This protein binds this small molecule.
Small molecule (SMILES): NC(=O)C(=O)O

Sequence of chain 1.A:
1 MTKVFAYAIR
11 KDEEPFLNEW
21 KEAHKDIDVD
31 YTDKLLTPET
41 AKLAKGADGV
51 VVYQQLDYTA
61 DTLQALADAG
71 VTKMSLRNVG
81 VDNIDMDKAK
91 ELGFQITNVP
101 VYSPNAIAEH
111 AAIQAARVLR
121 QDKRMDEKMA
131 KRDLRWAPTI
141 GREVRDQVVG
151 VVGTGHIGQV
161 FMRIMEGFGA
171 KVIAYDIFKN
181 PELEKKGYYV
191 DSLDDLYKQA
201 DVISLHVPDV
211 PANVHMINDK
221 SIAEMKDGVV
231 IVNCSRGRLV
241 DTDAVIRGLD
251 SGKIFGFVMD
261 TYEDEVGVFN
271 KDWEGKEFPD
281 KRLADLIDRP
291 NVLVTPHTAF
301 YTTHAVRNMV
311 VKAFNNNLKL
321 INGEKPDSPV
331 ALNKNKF

Binding-site contacts:
Ligand atom O1 contacts residue NAI1 of chain 1.C at 3.2 Å.
Ligand atom N1 contacts residue VAL79 of chain 1.A at 4.4 Å.
Ligand atom C2 contacts residue NAI1 of chain 1.C at 3.4 Å.
Ligand atom O2 contacts residue ARG236 of chain 1.A at 3.6 Å (salt-bridge).
Ligand atom O3 contacts residue HIS297 of chain 1.A at 4.4 Å.
Ligand atom C2 contacts residue ARG236 of chain 1.A at 3.7 Å.
Ligand atom O2 contacts residue NAI1 of chain 1.C at 3.3 Å.
Ligand atom C1 contacts residue NAI1 of chain 1.C at 3.0 Å.
Ligand atom O3 contacts residue ARG236 of chain 1.A at 2.8 Å (salt-bridge).
Ligand atom O1 contacts residue HIS297 of chain 1.A at 2.1 Å (h-bond).
Ligand atom O3 contacts residue NAI1 of chain 1.C at 4.5 Å.
Ligand atom N1 contacts residue HIS297 of chain 1.A at 4.2 Å.
Ligand atom N1 contacts residue NAI1 of chain 1.C at 2.9 Å.
Ligand atom O2 contacts residue HIS297 of chain 1.A at 2.8 Å (h-bond).
Ligand atom C2 contacts residue HIS297 of chain 1.A at 3.4 Å.
Ligand atom C1 contacts residue HIS297 of chain 1.A at 3.1 Å.
Ligand atom O2 contacts residue SER235 of chain 1.A at 3.4 Å (h-bond).